Binding-site contacts:
Ligand atom N3 contacts residue ZN1 of chain 1.D at 3.7 Å.
Ligand atom C9 contacts residue GLN94 of chain 1.A at 3.5 Å.
Ligand atom N2 contacts residue ASN191 of chain 1.A at 3.7 Å.
Ligand atom C5 contacts residue ZN1 of chain 1.D at 3.7 Å.
Ligand atom C13 contacts residue ZN1 of chain 1.D at 2.9 Å.
Ligand atom O1 contacts residue GLY190 of chain 1.A at 3.3 Å.
Ligand atom N3 contacts residue HIS160 of chain 1.A at 3.5 Å (h-bond).
Ligand atom C13 contacts residue HIS160 of chain 1.A at 3.7 Å.
Ligand atom C13 contacts residue HIS93 of chain 1.A at 3.6 Å.
Ligand atom S1 contacts residue HIS221 of chain 1.A at 3.2 Å (h-bond).
Ligand atom N3 contacts residue ZN1 of chain 1.C at 2.1 Å.
Ligand atom C19 contacts residue GLY190 of chain 1.A at 3.6 Å.
Ligand atom C19 contacts residue SER188 of chain 1.A at 3.2 Å.
Ligand atom C17 contacts residue SER188 of chain 1.A at 3.6 Å.
Ligand atom O2 contacts residue ASN191 of chain 1.A at 3.0 Å (h-bond).
Ligand atom C20 contacts residue VAL44 of chain 1.A at 3.7 Å (hydrophobic).
Ligand atom N6 contacts residue PHE41 of chain 1.A at 3.4 Å.
Ligand atom N3 contacts residue HIS93 of chain 1.A at 2.4 Å (h-bond).
Ligand atom N1 contacts residue ZN1 of chain 1.D at 3.5 Å.
Ligand atom N1 contacts residue ASP95 of chain 1.A at 3.8 Å.
Ligand atom O1 contacts residue ASN191 of chain 1.A at 2.7 Å (h-bond).
Ligand atom C5 contacts residue HIS221 of chain 1.A at 3.7 Å.
Ligand atom S1 contacts residue CYS179 of chain 1.A at 3.5 Å (h-bond).
Ligand atom C25 contacts residue PHE41 of chain 1.A at 3.4 Å (hydrophobic).
Ligand atom C18 contacts residue GLY190 of chain 1.A at 3.6 Å.
Ligand atom C8 contacts residue TRP64 of chain 1.A at 3.7 Å (hydrophobic).
Ligand atom N2 contacts residue HIS93 of chain 1.A at 2.9 Å (h-bond).
Ligand atom C13 contacts residue ASP95 of chain 1.A at 3.6 Å.
Ligand atom S1 contacts residue ASP95 of chain 1.A at 3.7 Å.
Ligand atom O2 contacts residue GLY190 of chain 1.A at 3.5 Å.
Ligand atom C18 contacts residue SER188 of chain 1.A at 2.5 Å.
Ligand atom N2 contacts residue ASP95 of chain 1.A at 3.7 Å.
Ligand atom N2 contacts residue ZN1 of chain 1.C at 3.2 Å.
Ligand atom S1 contacts residue ZN1 of chain 1.C at 3.2 Å.
Ligand atom S1 contacts residue HIS160 of chain 1.A at 3.1 Å.
Ligand atom N3 contacts residue ASP95 of chain 1.A at 3.6 Å (salt-bridge).
Ligand atom C13 contacts residue ZN1 of chain 1.C at 2.8 Å.
Ligand atom C1 contacts residue ASN191 of chain 1.A at 3.2 Å.
Ligand atom C11 contacts residue MET38 of chain 1.A at 3.0 Å (hydrophobic).
Ligand atom S1 contacts residue ZN1 of chain 1.D at 2.1 Å.

The small molecule below binds the protein below.
Small molecule (SMILES): O=C(O)[C@H](CCCn1c(-c2ccccc2)n[nH]c1=S)N(Cc1ccccn1)Cc1ccccn1

Sequence of chain 1.A:
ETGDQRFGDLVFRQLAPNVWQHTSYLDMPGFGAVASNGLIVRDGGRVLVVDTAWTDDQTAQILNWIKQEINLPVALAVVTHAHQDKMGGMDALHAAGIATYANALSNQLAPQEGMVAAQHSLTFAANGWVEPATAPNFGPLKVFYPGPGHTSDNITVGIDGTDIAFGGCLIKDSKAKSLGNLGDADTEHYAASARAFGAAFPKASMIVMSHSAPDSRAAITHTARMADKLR